Binding-site contacts:
Ligand atom C4 contacts residue ALA706 of chain 1.D at 4.1 Å (hydrophobic).
Ligand atom C4 contacts residue ASN1074 of chain 1.D at 4.2 Å.
Ligand atom C7 contacts residue ALA706 of chain 1.D at 4.3 Å (hydrophobic).
Ligand atom N2 contacts residue ASN1074 of chain 1.D at 2.9 Å (h-bond).
Ligand atom C1 contacts residue GLN895 of chain 1.C at 4.0 Å.
Ligand atom C8 contacts residue ASN1074 of chain 1.D at 3.9 Å.
Ligand atom C6 contacts residue ALA706 of chain 1.D at 3.7 Å (hydrophobic).
Ligand atom O7 contacts residue ASN1074 of chain 1.D at 3.5 Å (h-bond).
Ligand atom O5 contacts residue ASN1074 of chain 1.D at 2.4 Å (h-bond).
Ligand atom C5 contacts residue ASN1074 of chain 1.D at 3.7 Å.
Ligand atom C8 contacts residue GLU1072 of chain 1.D at 3.3 Å.
Ligand atom N2 contacts residue ALA706 of chain 1.D at 3.8 Å.
Ligand atom C2 contacts residue ASN1074 of chain 1.D at 2.5 Å.
Ligand atom C7 contacts residue ASN1074 of chain 1.D at 3.2 Å.
Ligand atom C5 contacts residue ALA706 of chain 1.D at 3.4 Å (hydrophobic).
Ligand atom C8 contacts residue LYS1073 of chain 1.D at 3.7 Å.
Ligand atom O4 contacts residue ALA706 of chain 1.D at 3.7 Å.
Ligand atom C3 contacts residue ASN1074 of chain 1.D at 3.8 Å.
Ligand atom O5 contacts residue ALA706 of chain 1.D at 4.5 Å.
Ligand atom C1 contacts residue ASN1074 of chain 1.D at 1.4 Å.

Sequence of chain 1.D:
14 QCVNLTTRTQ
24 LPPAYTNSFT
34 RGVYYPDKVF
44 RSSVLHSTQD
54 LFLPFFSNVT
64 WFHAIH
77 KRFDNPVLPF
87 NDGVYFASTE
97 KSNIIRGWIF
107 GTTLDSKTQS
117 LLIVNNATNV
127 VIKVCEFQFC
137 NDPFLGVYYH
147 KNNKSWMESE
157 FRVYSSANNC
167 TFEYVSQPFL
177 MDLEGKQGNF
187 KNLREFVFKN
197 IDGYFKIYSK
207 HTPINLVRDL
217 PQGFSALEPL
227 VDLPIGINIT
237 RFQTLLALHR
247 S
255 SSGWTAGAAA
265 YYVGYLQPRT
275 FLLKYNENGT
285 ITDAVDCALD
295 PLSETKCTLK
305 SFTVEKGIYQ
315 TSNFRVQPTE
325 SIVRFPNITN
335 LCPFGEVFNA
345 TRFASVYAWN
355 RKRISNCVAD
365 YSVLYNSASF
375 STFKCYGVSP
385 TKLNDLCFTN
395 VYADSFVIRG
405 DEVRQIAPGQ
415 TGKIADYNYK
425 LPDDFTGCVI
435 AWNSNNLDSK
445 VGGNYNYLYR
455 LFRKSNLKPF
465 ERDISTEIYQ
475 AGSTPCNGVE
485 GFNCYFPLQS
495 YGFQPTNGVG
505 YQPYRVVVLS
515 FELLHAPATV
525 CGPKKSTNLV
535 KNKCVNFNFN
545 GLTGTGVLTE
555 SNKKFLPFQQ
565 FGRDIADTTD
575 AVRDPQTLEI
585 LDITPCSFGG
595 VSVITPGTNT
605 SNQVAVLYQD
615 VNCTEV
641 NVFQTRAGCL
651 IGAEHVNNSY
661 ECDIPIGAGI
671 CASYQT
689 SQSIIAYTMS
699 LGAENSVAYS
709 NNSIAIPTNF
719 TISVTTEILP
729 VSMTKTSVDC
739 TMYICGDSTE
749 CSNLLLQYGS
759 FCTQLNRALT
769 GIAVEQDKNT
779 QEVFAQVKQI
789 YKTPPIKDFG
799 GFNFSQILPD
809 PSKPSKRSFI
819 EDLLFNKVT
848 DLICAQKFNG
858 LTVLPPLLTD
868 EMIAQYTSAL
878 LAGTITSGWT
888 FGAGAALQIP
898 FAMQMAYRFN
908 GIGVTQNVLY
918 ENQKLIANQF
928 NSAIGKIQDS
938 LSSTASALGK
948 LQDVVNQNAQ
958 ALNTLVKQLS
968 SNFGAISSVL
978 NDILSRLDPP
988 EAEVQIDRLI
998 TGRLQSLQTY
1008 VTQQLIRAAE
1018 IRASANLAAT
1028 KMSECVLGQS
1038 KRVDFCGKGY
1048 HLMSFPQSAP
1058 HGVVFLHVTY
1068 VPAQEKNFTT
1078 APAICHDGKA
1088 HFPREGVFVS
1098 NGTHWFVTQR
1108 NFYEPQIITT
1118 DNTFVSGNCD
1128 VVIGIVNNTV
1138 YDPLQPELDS

A protein and the small-molecule ligand that binds it are described below.
Small molecule (SMILES): CC(=O)N[C@H]1[C@H](O[C@H]2[C@H](O)[C@@H](NC(C)=O)CO[C@@H]2CO)O[C@H](CO)[C@@H](O)[C@@H]1O

Sequence of chain 1.C:
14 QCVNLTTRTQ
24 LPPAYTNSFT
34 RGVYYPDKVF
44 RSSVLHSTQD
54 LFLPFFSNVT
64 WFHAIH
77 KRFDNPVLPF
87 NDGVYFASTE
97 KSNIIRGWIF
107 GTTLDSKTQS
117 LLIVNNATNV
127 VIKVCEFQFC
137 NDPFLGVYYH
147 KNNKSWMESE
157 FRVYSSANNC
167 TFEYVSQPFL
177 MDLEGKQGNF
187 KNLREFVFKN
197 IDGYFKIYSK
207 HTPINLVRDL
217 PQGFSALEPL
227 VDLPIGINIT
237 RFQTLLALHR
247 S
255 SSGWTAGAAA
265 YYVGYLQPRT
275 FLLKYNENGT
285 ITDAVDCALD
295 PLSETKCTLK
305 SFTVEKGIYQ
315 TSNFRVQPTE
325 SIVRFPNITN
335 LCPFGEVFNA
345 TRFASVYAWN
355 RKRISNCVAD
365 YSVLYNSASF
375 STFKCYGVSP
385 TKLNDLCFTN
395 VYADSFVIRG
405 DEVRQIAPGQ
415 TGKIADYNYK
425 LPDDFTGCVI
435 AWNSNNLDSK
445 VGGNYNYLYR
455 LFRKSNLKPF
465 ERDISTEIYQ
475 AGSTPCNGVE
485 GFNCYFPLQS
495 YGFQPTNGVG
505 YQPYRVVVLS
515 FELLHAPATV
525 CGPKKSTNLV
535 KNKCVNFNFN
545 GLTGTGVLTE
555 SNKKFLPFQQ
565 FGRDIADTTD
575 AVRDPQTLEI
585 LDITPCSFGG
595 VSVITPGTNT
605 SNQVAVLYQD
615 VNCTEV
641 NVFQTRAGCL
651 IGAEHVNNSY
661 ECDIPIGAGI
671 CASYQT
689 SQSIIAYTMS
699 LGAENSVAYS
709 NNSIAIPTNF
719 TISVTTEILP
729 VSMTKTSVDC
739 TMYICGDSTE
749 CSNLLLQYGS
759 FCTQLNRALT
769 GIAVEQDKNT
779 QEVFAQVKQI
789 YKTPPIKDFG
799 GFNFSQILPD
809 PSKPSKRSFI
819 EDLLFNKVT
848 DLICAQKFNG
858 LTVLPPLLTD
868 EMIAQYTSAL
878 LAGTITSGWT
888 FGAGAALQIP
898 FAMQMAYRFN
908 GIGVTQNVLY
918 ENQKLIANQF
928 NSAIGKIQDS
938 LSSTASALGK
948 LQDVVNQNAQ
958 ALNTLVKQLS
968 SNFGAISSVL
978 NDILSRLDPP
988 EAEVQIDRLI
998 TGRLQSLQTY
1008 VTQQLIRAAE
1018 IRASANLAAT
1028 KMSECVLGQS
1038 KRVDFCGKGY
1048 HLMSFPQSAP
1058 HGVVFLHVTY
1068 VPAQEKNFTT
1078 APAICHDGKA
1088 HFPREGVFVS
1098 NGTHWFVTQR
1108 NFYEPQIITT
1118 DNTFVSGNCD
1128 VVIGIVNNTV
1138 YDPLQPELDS